Binding-site contacts:
Ligand atom NH1 contacts residue GLU151 of chain 1.A at 3.2 Å (salt-bridge).
Ligand atom C contacts residue SER142 of chain 1.A at 3.3 Å.
Ligand atom CZ contacts residue ILE72 of chain 1.A at 3.5 Å (hydrophobic).
Ligand atom O contacts residue TYR6 of chain 1.A at 3.1 Å.
Ligand atom CG2 contacts residue PHE73 of chain 1.A at 3.4 Å (hydrophobic).
Ligand atom O contacts residue GLN54 of chain 1.G at 3.0 Å (h-bond).
Ligand atom CE contacts residue THR69 of chain 1.A at 3.1 Å.
Ligand atom CZ contacts residue GLN54 of chain 1.G at 3.4 Å.
Ligand atom O contacts residue SER142 of chain 1.A at 2.4 Å (h-bond).
Ligand atom C contacts residue GLN54 of chain 1.G at 3.4 Å.
Ligand atom N contacts residue GLN54 of chain 1.G at 2.5 Å (h-bond).
Ligand atom N contacts residue TYR170 of chain 1.A at 2.7 Å (h-bond).
Ligand atom CE1 contacts residue ASN98 of chain 1.G at 3.4 Å.
Ligand atom CE1 contacts residue ASN100 of chain 1.G at 3.5 Å.
Ligand atom CA contacts residue GLN54 of chain 1.G at 3.4 Å.
Ligand atom O contacts residue LYS145 of chain 1.A at 3.4 Å.
Ligand atom CZ contacts residue ASN98 of chain 1.G at 3.2 Å.
Ligand atom O contacts residue GLN155 of chain 1.A at 2.7 Å (h-bond).
Ligand atom CD1 contacts residue LEU80 of chain 1.A at 3.4 Å (hydrophobic).
Ligand atom O contacts residue ASN76 of chain 1.A at 3.0 Å (h-bond).
Ligand atom CA contacts residue GLU62 of chain 1.A at 3.2 Å.
Ligand atom O contacts residue GLU151 of chain 1.A at 3.0 Å (salt-bridge).
Ligand atom CA contacts residue TYR6 of chain 1.A at 3.3 Å (hydrophobic).
Ligand atom CE contacts residue HIS8 of chain 1.A at 3.4 Å.
Ligand atom NH1 contacts residue GLN54 of chain 1.G at 3.0 Å (h-bond).
Ligand atom O contacts residue LYS145 of chain 1.A at 3.4 Å.
Ligand atom C contacts residue GLN54 of chain 1.G at 3.4 Å.
Ligand atom CG contacts residue GLU151 of chain 1.A at 3.4 Å.
Ligand atom CG contacts residue GLN54 of chain 1.G at 3.2 Å.
Ligand atom N contacts residue ASN76 of chain 1.A at 2.7 Å (h-bond).
Ligand atom O contacts residue TYR158 of chain 1.A at 2.7 Å (h-bond).
Ligand atom CG contacts residue GLU62 of chain 1.A at 3.5 Å.
Ligand atom N contacts residue TYR6 of chain 1.A at 2.9 Å (h-bond).
Ligand atom CD contacts residue GLU151 of chain 1.A at 3.4 Å.
Ligand atom C contacts residue TYR6 of chain 1.A at 3.1 Å (hydrophobic).
Ligand atom CB contacts residue SER142 of chain 1.A at 3.5 Å.
Ligand atom CB contacts residue TRP96 of chain 1.A at 3.4 Å (hydrophobic).
Ligand atom N contacts residue GLU62 of chain 1.A at 2.9 Å (salt-bridge).
Ligand atom O contacts residue TYR83 of chain 1.A at 2.7 Å (h-bond).
Ligand atom CB contacts residue GLU62 of chain 1.A at 3.4 Å.

Sequence of chain 1.G:
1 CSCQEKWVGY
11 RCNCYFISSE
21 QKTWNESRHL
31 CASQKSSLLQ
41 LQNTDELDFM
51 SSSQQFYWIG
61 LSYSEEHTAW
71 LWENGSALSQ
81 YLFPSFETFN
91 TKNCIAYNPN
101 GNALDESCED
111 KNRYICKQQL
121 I

Sequence of chain 1.H:
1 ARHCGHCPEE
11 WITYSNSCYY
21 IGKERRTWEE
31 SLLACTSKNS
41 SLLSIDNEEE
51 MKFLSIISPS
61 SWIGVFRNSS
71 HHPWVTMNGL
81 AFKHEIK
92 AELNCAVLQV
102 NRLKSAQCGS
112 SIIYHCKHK

The protein below binds the small molecule below.
Small molecule (SMILES): CSCC[C@H](NC(=O)[C@@H](N)C(C)C)C(=O)N[C@@H](C)C(=O)N1CCC[C@H]1C(=O)N[C@@H](CCCN=C(N)N)C(=O)N[C@H](C(=O)N[C@@H](CC(C)C)C(=O)N[C@@H](Cc1ccccc1)C(=O)N[C@@H](CC(C)C)C(=O)O)[C@@H](C)O

Sequence of chain 1.A:
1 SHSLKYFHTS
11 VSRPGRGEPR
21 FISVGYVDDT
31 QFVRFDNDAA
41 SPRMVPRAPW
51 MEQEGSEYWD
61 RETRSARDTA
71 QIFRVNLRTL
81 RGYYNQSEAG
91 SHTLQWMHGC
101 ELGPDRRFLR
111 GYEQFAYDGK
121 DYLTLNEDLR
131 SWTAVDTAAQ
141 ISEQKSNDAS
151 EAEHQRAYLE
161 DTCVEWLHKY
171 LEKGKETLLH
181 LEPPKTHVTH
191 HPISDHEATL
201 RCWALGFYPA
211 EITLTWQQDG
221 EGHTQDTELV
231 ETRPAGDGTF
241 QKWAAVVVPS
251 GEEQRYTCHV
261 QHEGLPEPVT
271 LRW